A protein and the small-molecule ligand that binds it are described below.
Small molecule (SMILES): CC(C)(C)C(=O)N[C@@H](C(=O)NO)c1ccc(-c2ccsc2)cc1

Binding-site contacts:
Ligand atom CAK contacts residue GLY408 of chain 1.I at 3.4 Å.
Ligand atom CAH contacts residue PHE317 of chain 1.I at 3.7 Å (hydrophobic).
Ligand atom CAK contacts residue LEU406 of chain 1.I at 3.7 Å (hydrophobic).
Ligand atom OAF contacts residue ASP298 of chain 1.I at 3.2 Å (salt-bridge).
Ligand atom NAN contacts residue ZN1 of chain 1.FC at 3.0 Å.
Ligand atom NAN contacts residue LYS293 of chain 1.I at 3.5 Å (salt-bridge).
Ligand atom C contacts residue ZN1 of chain 1.EC at 2.9 Å.
Ligand atom C contacts residue ZN1 of chain 1.FC at 3.7 Å.
Ligand atom CA contacts residue LEU406 of chain 1.I at 3.3 Å (hydrophobic).
Ligand atom NAN contacts residue ASP378 of chain 1.I at 3.4 Å (salt-bridge).
Ligand atom CAL contacts residue GLY408 of chain 1.I at 3.7 Å.
Ligand atom OAF contacts residue LYS293 of chain 1.I at 3.0 Å (salt-bridge).
Ligand atom OAF contacts residue CO31 of chain 1.GC at 2.7 Å (h-bond).
Ligand atom CAK contacts residue THR407 of chain 1.I at 3.8 Å.
Ligand atom CAH contacts residue ALA496 of chain 1.I at 3.4 Å (hydrophobic).
Ligand atom C contacts residue ASP378 of chain 1.I at 3.2 Å.
Ligand atom OAE contacts residue GLY408 of chain 1.I at 3.3 Å (h-bond).
Ligand atom O contacts residue ASP378 of chain 1.I at 2.9 Å (salt-bridge).
Ligand atom CAG contacts residue LEU411 of chain 1.I at 3.8 Å (hydrophobic).
Ligand atom OAF contacts residue GLU380 of chain 1.I at 2.8 Å (salt-bridge).
Ligand atom NAN contacts residue CO31 of chain 1.GC at 2.8 Å (h-bond).
Ligand atom CAJ contacts residue GLY408 of chain 1.I at 3.6 Å.
Ligand atom OAF contacts residue ZN1 of chain 1.FC at 2.0 Å.
Ligand atom CAU contacts residue GLY408 of chain 1.I at 3.4 Å.
Ligand atom OAF contacts residue ZN1 of chain 1.EC at 2.3 Å.
Ligand atom O contacts residue LYS305 of chain 1.I at 2.8 Å (salt-bridge).
Ligand atom O contacts residue ZN1 of chain 1.EC at 2.2 Å.
Ligand atom OAF contacts residue ASP378 of chain 1.I at 3.2 Å (salt-bridge).
Ligand atom CAG contacts residue ALA496 of chain 1.I at 3.5 Å (hydrophobic).
Ligand atom NAN contacts residue ZN1 of chain 1.EC at 3.0 Å.
Ligand atom NAN contacts residue LEU406 of chain 1.I at 3.0 Å (h-bond).
Ligand atom CAI contacts residue GLY408 of chain 1.I at 3.6 Å.
Ligand atom C contacts residue LEU406 of chain 1.I at 3.7 Å (hydrophobic).
Ligand atom CAL contacts residue LYS305 of chain 1.I at 3.8 Å.
Ligand atom C contacts residue ASP298 of chain 1.I at 3.8 Å.
Ligand atom O contacts residue ZN1 of chain 1.FC at 3.8 Å.
Ligand atom O contacts residue ASP298 of chain 1.I at 3.0 Å (salt-bridge).
Ligand atom CAS contacts residue GLY408 of chain 1.I at 3.6 Å.
Ligand atom OAE contacts residue THR407 of chain 1.I at 3.4 Å.
Ligand atom CAI contacts residue ALA496 of chain 1.I at 3.9 Å (hydrophobic).

Sequence of chain 1.I:
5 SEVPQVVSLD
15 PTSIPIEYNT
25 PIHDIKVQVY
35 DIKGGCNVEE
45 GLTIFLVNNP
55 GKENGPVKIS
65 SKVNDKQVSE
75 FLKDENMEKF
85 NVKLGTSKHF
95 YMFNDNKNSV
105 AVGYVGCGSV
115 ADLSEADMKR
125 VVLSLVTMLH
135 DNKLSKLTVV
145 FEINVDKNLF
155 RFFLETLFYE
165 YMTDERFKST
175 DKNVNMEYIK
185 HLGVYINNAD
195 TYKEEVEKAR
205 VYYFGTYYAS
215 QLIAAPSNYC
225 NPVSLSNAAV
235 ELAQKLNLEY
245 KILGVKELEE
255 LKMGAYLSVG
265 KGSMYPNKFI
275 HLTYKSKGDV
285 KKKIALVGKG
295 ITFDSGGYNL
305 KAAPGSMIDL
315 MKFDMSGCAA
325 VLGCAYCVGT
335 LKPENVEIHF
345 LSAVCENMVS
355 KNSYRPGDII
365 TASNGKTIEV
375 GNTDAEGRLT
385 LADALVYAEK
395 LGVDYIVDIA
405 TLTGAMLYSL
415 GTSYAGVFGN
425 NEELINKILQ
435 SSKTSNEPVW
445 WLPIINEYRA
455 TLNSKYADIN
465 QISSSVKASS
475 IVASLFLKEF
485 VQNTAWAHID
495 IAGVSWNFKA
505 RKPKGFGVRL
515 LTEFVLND